This small molecule binds to this protein.
Small molecule (SMILES): CC(=O)N[C@H]1[C@H](O[C@H]2[C@H](O)[C@@H](NC(C)=O)CO[C@@H]2CO)O[C@H](CO)[C@@H](O)[C@@H]1O

Sequence of chain 1.E:
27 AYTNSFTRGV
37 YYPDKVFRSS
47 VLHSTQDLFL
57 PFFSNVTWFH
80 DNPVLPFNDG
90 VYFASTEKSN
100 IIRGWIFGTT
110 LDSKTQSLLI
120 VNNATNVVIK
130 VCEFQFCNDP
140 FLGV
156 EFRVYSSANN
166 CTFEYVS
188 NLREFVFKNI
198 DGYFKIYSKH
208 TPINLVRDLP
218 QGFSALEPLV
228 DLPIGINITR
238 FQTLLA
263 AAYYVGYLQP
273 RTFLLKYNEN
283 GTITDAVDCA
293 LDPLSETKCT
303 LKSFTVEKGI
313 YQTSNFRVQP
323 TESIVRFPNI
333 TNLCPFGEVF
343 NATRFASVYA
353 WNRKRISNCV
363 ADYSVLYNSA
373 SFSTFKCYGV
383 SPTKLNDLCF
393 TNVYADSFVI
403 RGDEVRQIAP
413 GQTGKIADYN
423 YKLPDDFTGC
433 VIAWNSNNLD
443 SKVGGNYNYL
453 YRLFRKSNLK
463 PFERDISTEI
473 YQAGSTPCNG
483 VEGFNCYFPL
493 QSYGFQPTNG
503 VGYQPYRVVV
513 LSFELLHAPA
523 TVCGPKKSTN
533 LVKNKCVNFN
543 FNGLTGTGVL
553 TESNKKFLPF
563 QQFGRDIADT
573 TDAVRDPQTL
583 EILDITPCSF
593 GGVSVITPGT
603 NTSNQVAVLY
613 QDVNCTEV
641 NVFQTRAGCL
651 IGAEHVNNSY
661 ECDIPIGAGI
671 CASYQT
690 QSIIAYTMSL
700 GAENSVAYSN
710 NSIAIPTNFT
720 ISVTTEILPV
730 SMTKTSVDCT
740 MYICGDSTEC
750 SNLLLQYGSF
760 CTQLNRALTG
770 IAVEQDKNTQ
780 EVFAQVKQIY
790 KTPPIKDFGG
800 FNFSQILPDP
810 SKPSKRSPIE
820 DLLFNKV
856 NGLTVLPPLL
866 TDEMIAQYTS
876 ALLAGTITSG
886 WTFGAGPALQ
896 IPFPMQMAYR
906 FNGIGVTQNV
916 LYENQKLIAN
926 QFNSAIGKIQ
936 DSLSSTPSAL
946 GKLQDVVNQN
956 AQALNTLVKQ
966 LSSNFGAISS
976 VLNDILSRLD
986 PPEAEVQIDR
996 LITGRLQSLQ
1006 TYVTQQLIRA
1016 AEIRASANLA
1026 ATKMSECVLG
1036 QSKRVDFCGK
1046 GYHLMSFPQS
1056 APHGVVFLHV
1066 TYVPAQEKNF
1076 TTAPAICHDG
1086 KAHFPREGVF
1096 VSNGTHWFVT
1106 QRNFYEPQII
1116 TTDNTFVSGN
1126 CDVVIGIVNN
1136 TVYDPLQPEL

Binding-site contacts:
Ligand atom C7 contacts residue ASN801 of chain 1.E at 3.2 Å.
Ligand atom C8 contacts residue GLN804 of chain 1.E at 3.4 Å.
Ligand atom O7 contacts residue ASN801 of chain 1.E at 3.1 Å (h-bond).
Ligand atom C7 contacts residue GLN804 of chain 1.E at 4.0 Å.
Ligand atom C3 contacts residue SER803 of chain 1.E at 3.9 Å.
Ligand atom C1 contacts residue ASN801 of chain 1.E at 1.4 Å.
Ligand atom C3 contacts residue ASN801 of chain 1.E at 3.8 Å.
Ligand atom C6 contacts residue GLN804 of chain 1.E at 3.5 Å.
Ligand atom C1 contacts residue SER803 of chain 1.E at 3.1 Å.
Ligand atom O7 contacts residue GLN804 of chain 1.E at 4.4 Å.
Ligand atom C2 contacts residue ASN801 of chain 1.E at 2.5 Å.
Ligand atom N2 contacts residue ASN801 of chain 1.E at 2.9 Å (h-bond).
Ligand atom C8 contacts residue ASN801 of chain 1.E at 4.4 Å.
Ligand atom C5 contacts residue SER803 of chain 1.E at 3.2 Å.
Ligand atom O5 contacts residue ASN801 of chain 1.E at 2.3 Å (h-bond).
Ligand atom O5 contacts residue SER803 of chain 1.E at 3.4 Å (h-bond).
Ligand atom C6 contacts residue SER803 of chain 1.E at 4.3 Å.
Ligand atom C2 contacts residue SER803 of chain 1.E at 4.0 Å.
Ligand atom C4 contacts residue ASN801 of chain 1.E at 4.2 Å.
Ligand atom C5 contacts residue ASN801 of chain 1.E at 3.6 Å.
Ligand atom C5 contacts residue GLN804 of chain 1.E at 3.7 Å.
Ligand atom C4 contacts residue SER803 of chain 1.E at 4.1 Å.